Sequence of chain 1.D:
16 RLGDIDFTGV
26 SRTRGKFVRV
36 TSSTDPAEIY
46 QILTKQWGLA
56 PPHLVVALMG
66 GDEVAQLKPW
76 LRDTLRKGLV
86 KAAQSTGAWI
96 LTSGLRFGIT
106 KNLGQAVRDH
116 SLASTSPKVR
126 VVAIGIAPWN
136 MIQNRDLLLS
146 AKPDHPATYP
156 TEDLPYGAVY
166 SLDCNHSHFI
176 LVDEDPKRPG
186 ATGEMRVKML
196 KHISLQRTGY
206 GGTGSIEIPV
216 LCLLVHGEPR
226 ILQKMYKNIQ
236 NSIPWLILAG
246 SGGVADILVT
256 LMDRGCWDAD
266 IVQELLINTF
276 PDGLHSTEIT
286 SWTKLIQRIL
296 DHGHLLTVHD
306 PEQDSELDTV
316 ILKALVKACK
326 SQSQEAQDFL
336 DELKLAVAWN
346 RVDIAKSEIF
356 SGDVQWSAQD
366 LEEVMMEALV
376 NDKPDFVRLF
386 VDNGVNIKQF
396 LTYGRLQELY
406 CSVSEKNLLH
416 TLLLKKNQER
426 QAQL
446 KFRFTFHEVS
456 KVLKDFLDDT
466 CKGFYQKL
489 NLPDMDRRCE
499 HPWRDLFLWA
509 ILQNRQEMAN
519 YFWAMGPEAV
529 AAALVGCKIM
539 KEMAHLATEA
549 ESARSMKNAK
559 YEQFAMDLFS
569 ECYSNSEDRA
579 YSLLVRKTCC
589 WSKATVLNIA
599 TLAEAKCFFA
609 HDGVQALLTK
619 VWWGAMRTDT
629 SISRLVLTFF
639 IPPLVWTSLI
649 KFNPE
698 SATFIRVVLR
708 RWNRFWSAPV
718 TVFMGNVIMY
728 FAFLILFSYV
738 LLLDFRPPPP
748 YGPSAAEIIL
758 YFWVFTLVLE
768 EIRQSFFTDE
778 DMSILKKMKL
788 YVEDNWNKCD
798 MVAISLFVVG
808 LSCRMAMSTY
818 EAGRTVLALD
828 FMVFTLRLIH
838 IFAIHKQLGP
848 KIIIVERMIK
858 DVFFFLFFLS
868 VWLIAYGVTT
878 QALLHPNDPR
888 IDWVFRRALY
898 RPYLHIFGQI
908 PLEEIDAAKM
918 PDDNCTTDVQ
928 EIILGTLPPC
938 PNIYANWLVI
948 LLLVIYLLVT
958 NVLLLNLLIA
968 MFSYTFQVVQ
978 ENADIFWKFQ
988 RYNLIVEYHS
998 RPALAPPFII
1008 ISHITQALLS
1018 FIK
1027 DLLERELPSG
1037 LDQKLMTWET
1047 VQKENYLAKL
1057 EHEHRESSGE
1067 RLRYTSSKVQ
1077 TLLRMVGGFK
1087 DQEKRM

Binding-site contacts:
Ligand atom C6 contacts residue PHE892 of chain 1.D at 3.7 Å (hydrophobic).
Ligand atom C contacts residue YUY1 of chain 1.M at 3.1 Å.
Ligand atom C21 contacts residue ASP889 of chain 1.D at 4.0 Å.
Ligand atom C8 contacts residue YUY1 of chain 1.M at 4.3 Å.
Ligand atom C11 contacts residue PHE892 of chain 1.D at 3.6 Å (hydrophobic).
Ligand atom C10 contacts residue PHE892 of chain 1.D at 4.4 Å (hydrophobic).
Ligand atom C16 contacts residue ASP889 of chain 1.D at 4.1 Å.
Ligand atom C7 contacts residue PHE892 of chain 1.D at 4.2 Å (hydrophobic).
Ligand atom C17 contacts residue ASP889 of chain 1.D at 4.3 Å.
Ligand atom C20 contacts residue ILE888 of chain 1.D at 4.2 Å (hydrophobic).
Ligand atom O1 contacts residue ASP889 of chain 1.D at 4.3 Å.
Ligand atom C15 contacts residue YUY1 of chain 1.M at 3.9 Å.
Ligand atom C22 contacts residue YUY1 of chain 1.M at 3.6 Å.
Ligand atom C5 contacts residue PHE892 of chain 1.D at 4.4 Å (hydrophobic).
Ligand atom C13 contacts residue PHE892 of chain 1.D at 4.4 Å (hydrophobic).
Ligand atom C25 contacts residue PHE892 of chain 1.D at 4.0 Å (hydrophobic).
Ligand atom C16 contacts residue YUY1 of chain 1.M at 3.6 Å.
Ligand atom C12 contacts residue PHE892 of chain 1.D at 4.2 Å (hydrophobic).
Ligand atom C26 contacts residue YUY1 of chain 1.M at 3.9 Å.
Ligand atom C19 contacts residue ILE888 of chain 1.D at 3.9 Å (hydrophobic).
Ligand atom C17 contacts residue YUY1 of chain 1.M at 4.2 Å.
Ligand atom C9 contacts residue PHE892 of chain 1.D at 4.3 Å (hydrophobic).
Ligand atom C22 contacts residue ASP889 of chain 1.D at 4.0 Å.
Ligand atom C1 contacts residue YUY1 of chain 1.M at 4.1 Å.

This protein binds this small molecule.
Small molecule (SMILES): C[C@@H]1CC[C@@]2(OC1)O[C@H]1C[C@H]3[C@@H]4CC=C5C[C@@H](O)CC[C@]5(C)[C@H]4CC[C@]3(C)[C@H]1[C@@H]2C